Binding-site contacts:
Ligand atom O5 contacts residue SER338 of chain 2.A at 4.2 Å.
Ligand atom O7 contacts residue PRO335 of chain 2.A at 3.7 Å.
Ligand atom C7 contacts residue GLY336 of chain 2.A at 3.8 Å.
Ligand atom O5 contacts residue ASN341 of chain 2.A at 2.2 Å (h-bond).
Ligand atom O7 contacts residue GLY336 of chain 2.A at 2.9 Å (h-bond).
Ligand atom N2 contacts residue GLY336 of chain 2.A at 4.4 Å.
Ligand atom C5 contacts residue ASN341 of chain 2.A at 3.5 Å.
Ligand atom C5 contacts residue SER338 of chain 2.A at 4.0 Å.
Ligand atom C3 contacts residue ASN341 of chain 2.A at 3.6 Å.
Ligand atom C4 contacts residue ASN341 of chain 2.A at 4.0 Å.
Ligand atom C6 contacts residue ASP340 of chain 2.A at 4.1 Å.
Ligand atom C3 contacts residue GLY336 of chain 2.A at 4.1 Å.
Ligand atom C6 contacts residue SER338 of chain 2.A at 4.0 Å.
Ligand atom C5 contacts residue ASN341 of chain 2.A at 4.3 Å.
Ligand atom C6 contacts residue PHE337 of chain 2.A at 3.9 Å (hydrophobic).
Ligand atom N2 contacts residue ASN341 of chain 2.A at 2.9 Å (h-bond).
Ligand atom C1 contacts residue GLY336 of chain 2.A at 4.2 Å.
Ligand atom O7 contacts residue ASN342 of chain 2.A at 3.6 Å (h-bond).
Ligand atom O5 contacts residue SER338 of chain 2.A at 3.4 Å.
Ligand atom C2 contacts residue ASN341 of chain 2.A at 2.3 Å.
Ligand atom C6 contacts residue SER338 of chain 2.A at 3.8 Å.
Ligand atom O7 contacts residue ILE344 of chain 2.A at 4.5 Å.
Ligand atom C5 contacts residue GLY336 of chain 2.A at 4.4 Å.
Ligand atom C8 contacts residue ASN341 of chain 2.A at 3.3 Å.
Ligand atom C8 contacts residue GLY336 of chain 2.A at 4.3 Å.
Ligand atom C5 contacts residue PHE337 of chain 2.A at 4.2 Å (hydrophobic).
Ligand atom C7 contacts residue ASN341 of chain 2.A at 3.3 Å.
Ligand atom C6 contacts residue ASN341 of chain 2.A at 4.2 Å.
Ligand atom C1 contacts residue ASN341 of chain 2.A at 1.4 Å.
Ligand atom O7 contacts residue SER343 of chain 2.A at 4.4 Å.
Ligand atom O7 contacts residue ASN341 of chain 2.A at 4.0 Å.
Ligand atom O4 contacts residue GLY336 of chain 2.A at 4.1 Å.
Ligand atom C1 contacts residue SER338 of chain 2.A at 3.7 Å.

Sequence of chain 2.A:
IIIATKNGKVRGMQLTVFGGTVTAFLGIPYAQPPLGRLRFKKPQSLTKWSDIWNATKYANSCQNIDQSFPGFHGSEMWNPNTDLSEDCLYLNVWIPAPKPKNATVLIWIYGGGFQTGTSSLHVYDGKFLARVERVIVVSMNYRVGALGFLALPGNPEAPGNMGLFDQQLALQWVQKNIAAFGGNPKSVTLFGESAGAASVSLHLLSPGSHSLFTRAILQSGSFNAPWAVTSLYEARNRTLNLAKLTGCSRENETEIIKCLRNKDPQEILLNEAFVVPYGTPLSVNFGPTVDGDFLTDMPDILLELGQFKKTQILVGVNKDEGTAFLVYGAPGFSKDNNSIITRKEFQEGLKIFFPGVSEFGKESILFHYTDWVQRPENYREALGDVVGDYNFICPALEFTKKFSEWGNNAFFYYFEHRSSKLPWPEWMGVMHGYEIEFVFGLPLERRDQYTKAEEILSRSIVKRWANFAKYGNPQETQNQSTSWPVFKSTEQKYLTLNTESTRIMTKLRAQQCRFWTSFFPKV

This small molecule binds to this protein.
Small molecule (SMILES): CC(=O)N[C@H]1[C@H](O[C@H]2[C@H](O)[C@@H](NC(C)=O)CO[C@@H]2CO[C@H]2O[C@@H](C)[C@@H](O)[C@@H](O)[C@@H]2O)O[C@H](CO)[C@@H](O)[C@@H]1O